The small molecule below binds the protein below.
Small molecule (SMILES): C[C@@H]1CCO[C@H]2Cn3cc(C(=O)NCc4ccc(F)cc4F)c(=O)c(O)c3C(=O)N12

Sequence of chain 1.A:
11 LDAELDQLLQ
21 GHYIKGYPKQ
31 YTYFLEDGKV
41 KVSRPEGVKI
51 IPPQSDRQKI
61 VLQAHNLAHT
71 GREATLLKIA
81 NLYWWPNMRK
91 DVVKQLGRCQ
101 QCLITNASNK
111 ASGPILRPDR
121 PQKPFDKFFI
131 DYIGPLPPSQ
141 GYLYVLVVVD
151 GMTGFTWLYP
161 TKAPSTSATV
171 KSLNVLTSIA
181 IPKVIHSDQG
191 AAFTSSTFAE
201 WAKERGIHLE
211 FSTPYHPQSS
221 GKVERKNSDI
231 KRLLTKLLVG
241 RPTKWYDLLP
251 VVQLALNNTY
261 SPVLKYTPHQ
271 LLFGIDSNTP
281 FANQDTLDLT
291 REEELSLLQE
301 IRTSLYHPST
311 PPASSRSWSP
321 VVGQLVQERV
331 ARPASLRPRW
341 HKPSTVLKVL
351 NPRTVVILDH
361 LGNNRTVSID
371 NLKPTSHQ

Binding-site contacts:
Ligand atom CAW contacts residue MG1 of chain 1.L at 3.0 Å.
Ligand atom CAR contacts residue PRO217 of chain 1.A at 3.6 Å (hydrophobic).
Ligand atom CAW contacts residue MG1 of chain 1.M at 3.0 Å.
Ligand atom CAW contacts residue ASP188 of chain 1.A at 3.8 Å.
Ligand atom OAD contacts residue MG1 of chain 1.M at 2.1 Å.
Ligand atom CAT contacts residue GLN218 of chain 1.A at 4.0 Å.
Ligand atom CAS contacts residue MG1 of chain 1.L at 3.0 Å.
Ligand atom NAP contacts residue PRO217 of chain 1.A at 3.8 Å.
Ligand atom CAZ contacts residue MG1 of chain 1.M at 2.9 Å.
Ligand atom CAL contacts residue TYR215 of chain 1.A at 3.7 Å (hydrophobic).
Ligand atom OAE contacts residue ASP131 of chain 1.A at 3.0 Å (salt-bridge).
Ligand atom CAU contacts residue PRO217 of chain 1.A at 3.6 Å (hydrophobic).
Ligand atom OAE contacts residue GLU224 of chain 1.A at 3.2 Å (salt-bridge).
Ligand atom CBA contacts residue GLY190 of chain 1.A at 4.0 Å.
Ligand atom CAZ contacts residue GLU224 of chain 1.A at 3.6 Å.
Ligand atom CAM contacts residue GLN189 of chain 1.A at 4.0 Å.
Ligand atom CAH contacts residue PRO217 of chain 1.A at 4.0 Å (hydrophobic).
Ligand atom OAD contacts residue PRO217 of chain 1.A at 3.9 Å.
Ligand atom OAE contacts residue MG1 of chain 1.M at 2.3 Å.
Ligand atom FAG contacts residue GLU224 of chain 1.A at 3.2 Å.
Ligand atom CAW contacts residue GLU224 of chain 1.A at 3.8 Å.
Ligand atom OAB contacts residue PRO217 of chain 1.A at 3.6 Å.
Ligand atom OAE contacts residue MG1 of chain 1.L at 1.9 Å.
Ligand atom OAQ contacts residue TYR215 of chain 1.A at 3.7 Å.
Ligand atom OAC contacts residue ASP131 of chain 1.A at 4.0 Å.
Ligand atom CAI contacts residue PRO217 of chain 1.A at 3.8 Å (hydrophobic).
Ligand atom OAC contacts residue ASP188 of chain 1.A at 2.9 Å (salt-bridge).
Ligand atom CAX contacts residue PRO217 of chain 1.A at 4.0 Å (hydrophobic).
Ligand atom CAJ contacts residue PRO217 of chain 1.A at 3.9 Å (hydrophobic).
Ligand atom CAY contacts residue MG1 of chain 1.L at 3.4 Å.
Ligand atom CAM contacts residue GLY190 of chain 1.A at 3.7 Å.
Ligand atom FAG contacts residue PRO217 of chain 1.A at 3.8 Å.
Ligand atom OAE contacts residue ASP188 of chain 1.A at 3.1 Å (salt-bridge).
Ligand atom CAV contacts residue PRO217 of chain 1.A at 3.6 Å (hydrophobic).
Ligand atom OAC contacts residue MG1 of chain 1.L at 2.0 Å.
Ligand atom FAF contacts residue GLN218 of chain 1.A at 3.3 Å.
Ligand atom CAO contacts residue ARG332 of chain 1.A at 3.6 Å.
Ligand atom OAD contacts residue GLU224 of chain 1.A at 2.8 Å (salt-bridge).
Ligand atom CAY contacts residue ASP188 of chain 1.A at 4.0 Å.
Ligand atom CAS contacts residue ASP188 of chain 1.A at 3.6 Å.